A protein and the small-molecule ligand that binds it are described below.
Small molecule (SMILES): CN(Cc1cnc2nc(N)nc(N)c2n1)c1ccc(C(=O)N[C@@H](CCC(=O)O)C(=O)O)cc1

Binding-site contacts:
Ligand atom C12 contacts residue MET234 of chain 1.D at 3.8 Å (hydrophobic).
Ligand atom CM contacts residue LEU230 of chain 1.D at 3.7 Å (hydrophobic).
Ligand atom C9 contacts residue PRO231 of chain 1.D at 3.3 Å (hydrophobic).
Ligand atom C13 contacts residue MET234 of chain 1.D at 3.7 Å (hydrophobic).
Ligand atom C16 contacts residue LEU189 of chain 1.D at 3.7 Å (hydrophobic).
Ligand atom NA4 contacts residue NDP1 of chain 1.K at 3.6 Å.
Ligand atom N5 contacts residue PHE114 of chain 1.D at 3.8 Å.
Ligand atom C8A contacts residue NDP1 of chain 1.K at 3.4 Å.
Ligand atom O contacts residue TYR192 of chain 1.D at 3.8 Å.
Ligand atom C7 contacts residue PRO231 of chain 1.D at 3.1 Å (hydrophobic).
Ligand atom N3 contacts residue PHE114 of chain 1.D at 3.6 Å.
Ligand atom C2 contacts residue SER112 of chain 1.D at 3.8 Å.
Ligand atom C4A contacts residue PHE114 of chain 1.D at 3.6 Å (hydrophobic).
Ligand atom C4 contacts residue PHE114 of chain 1.D at 3.7 Å (hydrophobic).
Ligand atom C2 contacts residue PHE114 of chain 1.D at 3.4 Å (hydrophobic).
Ligand atom N1 contacts residue PHE114 of chain 1.D at 3.7 Å.
Ligand atom OE1 contacts residue TYR192 of chain 1.D at 3.5 Å.
Ligand atom C16 contacts residue TYR242 of chain 1.D at 3.4 Å (hydrophobic).
Ligand atom C15 contacts residue TYR242 of chain 1.D at 3.7 Å (hydrophobic).
Ligand atom C4 contacts residue TYR195 of chain 1.D at 3.6 Å (hydrophobic).
Ligand atom C contacts residue TYR192 of chain 1.D at 3.7 Å (hydrophobic).
Ligand atom CA contacts residue TYR192 of chain 1.D at 3.5 Å (hydrophobic).
Ligand atom N3 contacts residue NDP1 of chain 1.K at 2.6 Å (h-bond).
Ligand atom C2 contacts residue NDP1 of chain 1.K at 3.4 Å.
Ligand atom N3 contacts residue TYR195 of chain 1.D at 3.7 Å.
Ligand atom NA2 contacts residue NDP1 of chain 1.K at 3.5 Å (h-bond).
Ligand atom C7 contacts residue ARG18 of chain 1.D at 3.5 Å.
Ligand atom N contacts residue TYR192 of chain 1.D at 3.4 Å (h-bond).
Ligand atom NA4 contacts residue ASP182 of chain 1.D at 3.7 Å.
Ligand atom C8A contacts residue PHE114 of chain 1.D at 3.8 Å (hydrophobic).
Ligand atom C4 contacts residue NDP1 of chain 1.K at 3.5 Å.
Ligand atom NA4 contacts residue TYR195 of chain 1.D at 2.7 Å (h-bond).
Ligand atom NA2 contacts residue PHE114 of chain 1.D at 3.5 Å.
Ligand atom NA2 contacts residue SER112 of chain 1.D at 2.7 Å (h-bond).
Ligand atom N1 contacts residue NDP1 of chain 1.K at 3.4 Å (h-bond).
Ligand atom N8 contacts residue ARG18 of chain 1.D at 3.6 Å (salt-bridge).
Ligand atom OE1 contacts residue PRO116 of chain 1.D at 3.4 Å.
Ligand atom C13 contacts residue PRO231 of chain 1.D at 3.5 Å (hydrophobic).
Ligand atom CM contacts residue NDP1 of chain 1.K at 3.3 Å.
Ligand atom N8 contacts residue NDP1 of chain 1.K at 3.3 Å (h-bond).

Sequence of chain 1.D:
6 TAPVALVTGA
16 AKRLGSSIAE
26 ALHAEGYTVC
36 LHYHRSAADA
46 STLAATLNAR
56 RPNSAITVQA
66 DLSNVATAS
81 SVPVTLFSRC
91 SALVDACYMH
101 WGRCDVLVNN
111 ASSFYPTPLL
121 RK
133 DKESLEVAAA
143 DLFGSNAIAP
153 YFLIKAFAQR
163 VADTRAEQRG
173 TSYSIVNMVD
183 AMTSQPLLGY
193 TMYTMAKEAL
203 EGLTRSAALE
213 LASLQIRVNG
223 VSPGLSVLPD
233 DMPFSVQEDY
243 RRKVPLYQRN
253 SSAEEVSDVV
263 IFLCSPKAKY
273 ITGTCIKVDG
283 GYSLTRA